A small-molecule ligand and the protein it binds are described below.
Small molecule (SMILES): CC(=O)N[C@@H]1[C@@H](O)[C@H](O)[C@@H](CO)O[C@H]1O

Sequence of chain 1.A:
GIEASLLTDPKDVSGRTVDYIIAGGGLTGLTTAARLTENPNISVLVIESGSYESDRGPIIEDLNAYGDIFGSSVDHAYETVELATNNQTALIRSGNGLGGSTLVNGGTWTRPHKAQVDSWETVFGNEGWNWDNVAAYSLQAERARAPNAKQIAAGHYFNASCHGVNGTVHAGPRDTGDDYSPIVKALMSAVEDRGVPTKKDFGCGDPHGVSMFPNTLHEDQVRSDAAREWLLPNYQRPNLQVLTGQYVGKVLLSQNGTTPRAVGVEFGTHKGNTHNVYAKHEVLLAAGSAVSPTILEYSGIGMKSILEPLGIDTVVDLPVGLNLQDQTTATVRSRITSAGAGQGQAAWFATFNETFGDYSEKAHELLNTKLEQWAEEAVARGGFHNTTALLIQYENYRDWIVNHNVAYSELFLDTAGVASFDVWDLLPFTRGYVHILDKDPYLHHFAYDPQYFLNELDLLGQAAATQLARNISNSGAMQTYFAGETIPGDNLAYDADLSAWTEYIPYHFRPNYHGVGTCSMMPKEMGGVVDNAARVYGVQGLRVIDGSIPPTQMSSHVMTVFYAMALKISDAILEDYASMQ

Binding-site contacts:
Ligand atom O6 contacts residue ILE394 of chain 1.A at 3.9 Å.
Ligand atom C6 contacts residue ALA391 of chain 1.A at 4.0 Å (hydrophobic).
Ligand atom C1 contacts residue THR390 of chain 1.A at 4.3 Å.
Ligand atom O7 contacts residue GLU527 of chain 1.A at 4.4 Å.
Ligand atom O6 contacts residue ALA391 of chain 1.A at 3.9 Å.
Ligand atom O5 contacts residue ASN388 of chain 1.A at 2.3 Å (h-bond).
Ligand atom O6 contacts residue GLU527 of chain 1.A at 3.7 Å.
Ligand atom C5 contacts residue GLU527 of chain 1.A at 4.1 Å.
Ligand atom C5 contacts residue ALA391 of chain 1.A at 4.2 Å (hydrophobic).
Ligand atom C3 contacts residue ASN388 of chain 1.A at 3.7 Å.
Ligand atom C6 contacts residue THR390 of chain 1.A at 4.0 Å.
Ligand atom O7 contacts residue ASN388 of chain 1.A at 3.7 Å.
Ligand atom C6 contacts residue GLU527 of chain 1.A at 4.5 Å.
Ligand atom C4 contacts residue ASN388 of chain 1.A at 4.1 Å.
Ligand atom C5 contacts residue ASN388 of chain 1.A at 3.6 Å.
Ligand atom O6 contacts residue MET528 of chain 1.A at 3.6 Å.
Ligand atom C1 contacts residue ALA391 of chain 1.A at 4.4 Å (hydrophobic).
Ligand atom C5 contacts residue THR390 of chain 1.A at 3.9 Å.
Ligand atom O5 contacts residue GLU527 of chain 1.A at 3.4 Å (salt-bridge).
Ligand atom O5 contacts residue THR390 of chain 1.A at 4.1 Å.
Ligand atom C6 contacts residue ILE394 of chain 1.A at 3.9 Å (hydrophobic).
Ligand atom N2 contacts residue ASN388 of chain 1.A at 2.9 Å (h-bond).
Ligand atom C2 contacts residue GLU527 of chain 1.A at 3.6 Å.
Ligand atom C2 contacts residue ASN388 of chain 1.A at 2.4 Å.
Ligand atom C4 contacts residue GLU527 of chain 1.A at 3.8 Å.
Ligand atom O3 contacts residue GLU527 of chain 1.A at 4.3 Å.
Ligand atom C1 contacts residue ASN388 of chain 1.A at 1.4 Å.
Ligand atom C1 contacts residue GLU527 of chain 1.A at 3.9 Å.
Ligand atom C7 contacts residue ASN388 of chain 1.A at 3.6 Å.
Ligand atom O5 contacts residue ALA391 of chain 1.A at 3.5 Å.
Ligand atom C3 contacts residue GLU527 of chain 1.A at 4.1 Å.